Binding-site contacts:
Ligand atom SW contacts residue HIS79 of chain 1.B at 3.2 Å (h-bond).
Ligand atom CO contacts residue TRP28 of chain 1.B at 4.1 Å (hydrophobic).
Ligand atom CL contacts residue ASN167 of chain 1.B at 3.8 Å.
Ligand atom CV contacts residue HIS197 of chain 1.B at 3.7 Å.
Ligand atom OM contacts residue GLY166 of chain 1.B at 3.9 Å.
Ligand atom SW contacts residue ZN1 of chain 1.G at 2.2 Å.
Ligand atom CL contacts residue GLY166 of chain 1.B at 3.8 Å.
Ligand atom CV contacts residue ASP81 of chain 1.B at 3.1 Å.
Ligand atom SW contacts residue HIS77 of chain 1.B at 3.8 Å.
Ligand atom CL contacts residue HIS197 of chain 1.B at 3.7 Å.
Ligand atom CU contacts residue ZN1 of chain 1.H at 4.1 Å.
Ligand atom SW contacts residue ASP81 of chain 1.B at 3.7 Å.
Ligand atom SR contacts residue ZN1 of chain 1.H at 4.3 Å.
Ligand atom CN contacts residue ASN167 of chain 1.B at 4.3 Å.
Ligand atom CO contacts residue ASN167 of chain 1.B at 4.3 Å.
Ligand atom CS contacts residue HIS197 of chain 1.B at 4.3 Å.
Ligand atom CL contacts residue LEU165 of chain 1.B at 4.3 Å (hydrophobic).
Ligand atom CV contacts residue ZN1 of chain 1.G at 3.6 Å.
Ligand atom OM contacts residue LEU165 of chain 1.B at 4.2 Å.
Ligand atom CN contacts residue GLY166 of chain 1.B at 4.3 Å.
Ligand atom OM contacts residue ASN167 of chain 1.B at 3.3 Å (h-bond).
Ligand atom CV contacts residue ZN1 of chain 1.H at 2.7 Å.
Ligand atom CL contacts residue LYS161 of chain 1.B at 1.3 Å.
Ligand atom SR contacts residue VAL31 of chain 1.B at 3.8 Å.
Ligand atom SW contacts residue HIS197 of chain 1.B at 3.8 Å.
Ligand atom CS contacts residue VAL25 of chain 1.B at 4.3 Å (hydrophobic).
Ligand atom OT contacts residue VAL25 of chain 1.B at 4.3 Å.
Ligand atom OM contacts residue HIS139 of chain 1.B at 3.7 Å.
Ligand atom OM contacts residue HIS197 of chain 1.B at 4.2 Å.
Ligand atom SW contacts residue CYS158 of chain 1.B at 3.9 Å.
Ligand atom CS contacts residue ASN167 of chain 1.B at 4.1 Å.
Ligand atom OM contacts residue LYS161 of chain 1.B at 2.3 Å (salt-bridge).
Ligand atom SW contacts residue HIS139 of chain 1.B at 3.0 Å (h-bond).
Ligand atom CO contacts residue LYS161 of chain 1.B at 3.7 Å.
Ligand atom CN contacts residue LYS161 of chain 1.B at 2.4 Å.
Ligand atom SW contacts residue ZN1 of chain 1.H at 2.5 Å.
Ligand atom CV contacts residue HIS79 of chain 1.B at 4.1 Å.
Ligand atom CN contacts residue HIS197 of chain 1.B at 3.9 Å.
Ligand atom SR contacts residue HIS197 of chain 1.B at 3.3 Å (h-bond).
Ligand atom OT contacts residue ASN167 of chain 1.B at 2.9 Å.

A small-molecule ligand and the protein it binds are described below.
Small molecule (SMILES): O=CCCSC(=O)CC[S-]

Sequence of chain 1.B:
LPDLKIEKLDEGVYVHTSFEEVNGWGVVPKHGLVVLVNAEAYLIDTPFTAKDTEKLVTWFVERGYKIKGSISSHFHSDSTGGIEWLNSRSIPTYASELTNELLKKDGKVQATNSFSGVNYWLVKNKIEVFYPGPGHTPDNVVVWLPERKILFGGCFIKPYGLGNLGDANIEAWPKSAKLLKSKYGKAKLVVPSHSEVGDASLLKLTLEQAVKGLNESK